The small molecule below binds the protein below.
Small molecule (SMILES): NCC(=O)NC[C@H]1O[C@@H](n2c(C#CCN(CC(=O)O)C[C@H]3O[C@@H](n4cnc5c(N)ncnc54)[C@H](O)[C@@H]3O)nc3c(N)ncnc32)[C@H](O)[C@@H]1O

Binding-site contacts:
Ligand atom C24 contacts residue TYR163 of chain 1.A at 3.6 Å (hydrophobic).
Ligand atom C10 contacts residue PHE74 of chain 1.A at 3.5 Å (hydrophobic).
Ligand atom C11 contacts residue ALA162 of chain 1.A at 3.6 Å (hydrophobic).
Ligand atom O5 contacts residue TYR163 of chain 1.A at 3.3 Å (h-bond).
Ligand atom C23 contacts residue SER166 of chain 1.A at 3.1 Å.
Ligand atom C5 contacts residue ASP45 of chain 1.A at 3.6 Å.
Ligand atom C11 contacts residue THR161 of chain 1.A at 3.6 Å.
Ligand atom N5 contacts residue PHE74 of chain 1.A at 3.4 Å.
Ligand atom C19 contacts residue GLU123 of chain 1.A at 3.2 Å.
Ligand atom C8 contacts residue ALA162 of chain 1.A at 3.6 Å (hydrophobic).
Ligand atom N10 contacts residue TYR163 of chain 1.A at 3.5 Å (h-bond).
Ligand atom O6 contacts residue GLU123 of chain 1.A at 2.6 Å (salt-bridge).
Ligand atom N2 contacts residue ASP45 of chain 1.A at 3.5 Å (salt-bridge).
Ligand atom O8 contacts residue HIS223 of chain 1.A at 3.3 Å.
Ligand atom O5 contacts residue ALA162 of chain 1.A at 3.2 Å.
Ligand atom C12 contacts residue ASP45 of chain 1.A at 3.6 Å.
Ligand atom O7 contacts residue GLY46 of chain 1.A at 3.6 Å.
Ligand atom C26 contacts residue HIS223 of chain 1.A at 3.4 Å.
Ligand atom N11 contacts residue SER166 of chain 1.A at 3.0 Å (h-bond).
Ligand atom O2 contacts residue ASP45 of chain 1.A at 2.8 Å (salt-bridge).
Ligand atom O contacts residue TYR192 of chain 4.A at 3.7 Å.
Ligand atom O5 contacts residue GLU123 of chain 1.A at 2.5 Å (salt-bridge).
Ligand atom C18 contacts residue GLU123 of chain 1.A at 3.3 Å.
Ligand atom N6 contacts residue SER158 of chain 1.A at 3.0 Å (h-bond).
Ligand atom O1 contacts residue ILE187 of chain 4.A at 3.5 Å.
Ligand atom C10 contacts residue THR161 of chain 1.A at 3.2 Å.
Ligand atom O6 contacts residue ASN122 of chain 1.A at 3.2 Å (h-bond).
Ligand atom N12 contacts residue ALA185 of chain 4.A at 2.9 Å (h-bond).
Ligand atom O5 contacts residue ASN122 of chain 1.A at 3.6 Å.
Ligand atom C14 contacts residue GLY46 of chain 1.A at 3.7 Å.
Ligand atom N5 contacts residue THR161 of chain 1.A at 2.6 Å (h-bond).
Ligand atom N6 contacts residue TYR75 of chain 1.A at 3.5 Å (h-bond).
Ligand atom C9 contacts residue ASP45 of chain 1.A at 3.7 Å.
Ligand atom O7 contacts residue HIS223 of chain 1.A at 3.3 Å.
Ligand atom N12 contacts residue TYR163 of chain 1.A at 3.6 Å.
Ligand atom C3 contacts residue ILE187 of chain 4.A at 3.6 Å (hydrophobic).
Ligand atom N3 contacts residue ASN122 of chain 1.A at 3.0 Å (h-bond).
Ligand atom C21 contacts residue TYR163 of chain 1.A at 3.7 Å (hydrophobic).
Ligand atom N6 contacts residue ASN122 of chain 1.A at 3.0 Å (h-bond).
Ligand atom N12 contacts residue ASP150 of chain 4.A at 3.0 Å (salt-bridge).

Sequence of chain 1.A:
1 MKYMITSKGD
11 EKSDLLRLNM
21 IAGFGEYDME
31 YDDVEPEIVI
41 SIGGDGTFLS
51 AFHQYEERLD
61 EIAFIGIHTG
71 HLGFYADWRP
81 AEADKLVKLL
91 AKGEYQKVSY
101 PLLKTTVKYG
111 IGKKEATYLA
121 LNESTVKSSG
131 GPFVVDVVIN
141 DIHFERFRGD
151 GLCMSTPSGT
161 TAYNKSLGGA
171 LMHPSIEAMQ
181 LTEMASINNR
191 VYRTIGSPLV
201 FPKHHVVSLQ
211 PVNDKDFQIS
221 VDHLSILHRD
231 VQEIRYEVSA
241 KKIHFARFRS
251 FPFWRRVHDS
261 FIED

Sequence of chain 4.A:
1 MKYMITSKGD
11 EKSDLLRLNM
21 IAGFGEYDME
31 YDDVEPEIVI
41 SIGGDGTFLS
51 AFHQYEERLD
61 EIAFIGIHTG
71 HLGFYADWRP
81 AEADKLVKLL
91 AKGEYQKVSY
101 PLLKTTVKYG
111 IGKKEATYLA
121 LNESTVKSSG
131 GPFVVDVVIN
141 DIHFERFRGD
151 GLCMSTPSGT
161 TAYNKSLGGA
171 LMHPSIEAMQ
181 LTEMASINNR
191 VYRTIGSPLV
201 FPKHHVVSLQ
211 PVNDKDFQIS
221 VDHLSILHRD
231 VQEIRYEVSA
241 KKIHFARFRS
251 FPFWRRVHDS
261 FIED